Sequence of chain 1.B:
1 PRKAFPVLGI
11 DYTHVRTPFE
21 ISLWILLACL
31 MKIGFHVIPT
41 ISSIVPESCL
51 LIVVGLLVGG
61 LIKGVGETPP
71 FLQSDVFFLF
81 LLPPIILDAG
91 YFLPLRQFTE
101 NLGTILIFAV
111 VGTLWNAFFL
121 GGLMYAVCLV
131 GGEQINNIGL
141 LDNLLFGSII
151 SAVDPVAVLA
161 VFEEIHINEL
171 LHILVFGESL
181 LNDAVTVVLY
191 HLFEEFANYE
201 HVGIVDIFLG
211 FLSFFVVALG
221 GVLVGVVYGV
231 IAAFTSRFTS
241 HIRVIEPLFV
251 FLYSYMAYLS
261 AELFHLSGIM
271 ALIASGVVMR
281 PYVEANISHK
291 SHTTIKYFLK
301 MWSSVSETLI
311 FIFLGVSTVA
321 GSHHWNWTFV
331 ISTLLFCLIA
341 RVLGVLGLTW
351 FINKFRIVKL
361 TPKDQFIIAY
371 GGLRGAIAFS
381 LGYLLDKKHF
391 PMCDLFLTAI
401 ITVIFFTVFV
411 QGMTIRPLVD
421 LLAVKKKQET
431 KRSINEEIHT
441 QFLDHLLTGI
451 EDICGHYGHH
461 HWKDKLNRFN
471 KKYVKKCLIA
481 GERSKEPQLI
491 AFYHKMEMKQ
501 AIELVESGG

Sequence of chain 1.D:
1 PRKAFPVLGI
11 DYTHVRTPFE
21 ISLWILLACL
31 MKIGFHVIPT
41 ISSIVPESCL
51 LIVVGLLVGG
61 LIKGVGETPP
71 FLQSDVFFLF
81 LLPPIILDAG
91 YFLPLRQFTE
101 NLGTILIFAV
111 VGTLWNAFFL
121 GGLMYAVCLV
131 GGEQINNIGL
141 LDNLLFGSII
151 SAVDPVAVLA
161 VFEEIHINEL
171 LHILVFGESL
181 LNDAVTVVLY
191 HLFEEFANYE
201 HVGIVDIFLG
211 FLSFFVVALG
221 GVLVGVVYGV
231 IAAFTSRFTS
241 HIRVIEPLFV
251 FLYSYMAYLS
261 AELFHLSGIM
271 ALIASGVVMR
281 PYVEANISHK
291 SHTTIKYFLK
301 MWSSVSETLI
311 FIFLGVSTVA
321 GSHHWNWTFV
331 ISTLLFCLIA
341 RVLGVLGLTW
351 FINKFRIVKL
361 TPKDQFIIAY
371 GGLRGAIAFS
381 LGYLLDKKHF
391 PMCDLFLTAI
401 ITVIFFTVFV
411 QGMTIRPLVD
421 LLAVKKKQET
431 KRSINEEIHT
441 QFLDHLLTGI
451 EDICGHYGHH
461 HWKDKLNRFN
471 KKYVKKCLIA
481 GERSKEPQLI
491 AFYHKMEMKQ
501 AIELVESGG

Binding-site contacts:
Ligand atom N3 contacts residue GLU262 of chain 1.D at 3.5 Å (salt-bridge).
Ligand atom C7 contacts residue PHE78 of chain 1.D at 3.4 Å (hydrophobic).
Ligand atom C8 contacts residue PHE78 of chain 1.D at 3.4 Å (hydrophobic).
Ligand atom C10 contacts residue GLU262 of chain 1.D at 3.6 Å.
Ligand atom O2 contacts residue PHE78 of chain 1.D at 3.2 Å.
Ligand atom C4 contacts residue PHE78 of chain 1.D at 2.6 Å (hydrophobic).
Ligand atom C2 contacts residue PHE78 of chain 1.D at 2.7 Å (hydrophobic).
Ligand atom N2 contacts residue GLU262 of chain 1.D at 3.9 Å.
Ligand atom C4 contacts residue LEU384 of chain 1.D at 3.9 Å (hydrophobic).
Ligand atom S1 contacts residue ASP75 of chain 1.D at 3.8 Å.
Ligand atom O3 contacts residue HIS191 of chain 1.D at 3.9 Å.
Ligand atom O3 contacts residue VAL187 of chain 1.D at 2.6 Å.
Ligand atom N1 contacts residue ASP183 of chain 1.D at 3.1 Å (salt-bridge).
Ligand atom C12 contacts residue GLU262 of chain 1.D at 3.2 Å.
Ligand atom C6 contacts residue LEU384 of chain 1.D at 3.7 Å (hydrophobic).
Ligand atom C1 contacts residue SER74 of chain 1.D at 3.6 Å.
Ligand atom C5 contacts residue SER74 of chain 1.D at 2.8 Å.
Ligand atom N2 contacts residue ASP183 of chain 1.D at 2.6 Å (salt-bridge).
Ligand atom O1 contacts residue ASP75 of chain 1.D at 2.8 Å (salt-bridge).
Ligand atom C10 contacts residue ASP11 of chain 1.B at 3.4 Å.
Ligand atom C12 contacts residue ASP183 of chain 1.D at 3.3 Å.
Ligand atom N1 contacts residue GLU262 of chain 1.D at 2.8 Å (salt-bridge).
Ligand atom C11 contacts residue VAL187 of chain 1.D at 3.4 Å (hydrophobic).
Ligand atom C6 contacts residue ASP75 of chain 1.D at 2.9 Å.
Ligand atom C3 contacts residue PHE78 of chain 1.D at 3.1 Å (hydrophobic).
Ligand atom C9 contacts residue PHE78 of chain 1.D at 2.8 Å (hydrophobic).
Ligand atom C5 contacts residue ASP75 of chain 1.D at 2.8 Å.
Ligand atom C1 contacts residue ASP75 of chain 1.D at 2.4 Å.
Ligand atom C11 contacts residue GLU262 of chain 1.D at 2.8 Å.
Ligand atom C1 contacts residue PHE78 of chain 1.D at 3.4 Å (hydrophobic).
Ligand atom O2 contacts residue ASP75 of chain 1.D at 3.8 Å.
Ligand atom C5 contacts residue PHE78 of chain 1.D at 3.8 Å (hydrophobic).
Ligand atom C7 contacts residue GLU262 of chain 1.D at 3.1 Å.
Ligand atom C2 contacts residue ASP75 of chain 1.D at 3.5 Å.
Ligand atom C8 contacts residue GLU262 of chain 1.D at 3.4 Å.
Ligand atom O2 contacts residue LEU79 of chain 1.D at 3.0 Å.
Ligand atom N3 contacts residue PHE78 of chain 1.D at 2.9 Å.
Ligand atom C5 contacts residue LEU384 of chain 1.D at 3.1 Å (hydrophobic).
Ligand atom N1 contacts residue VAL187 of chain 1.D at 3.8 Å.
Ligand atom O3 contacts residue GLU262 of chain 1.D at 2.6 Å (salt-bridge).

The protein below binds the small molecule below.
Small molecule (SMILES): CC(C)c1ccc(C(=O)N=C(N)N)cc1S(C)(=O)=O